Sequence of chain 2.A:
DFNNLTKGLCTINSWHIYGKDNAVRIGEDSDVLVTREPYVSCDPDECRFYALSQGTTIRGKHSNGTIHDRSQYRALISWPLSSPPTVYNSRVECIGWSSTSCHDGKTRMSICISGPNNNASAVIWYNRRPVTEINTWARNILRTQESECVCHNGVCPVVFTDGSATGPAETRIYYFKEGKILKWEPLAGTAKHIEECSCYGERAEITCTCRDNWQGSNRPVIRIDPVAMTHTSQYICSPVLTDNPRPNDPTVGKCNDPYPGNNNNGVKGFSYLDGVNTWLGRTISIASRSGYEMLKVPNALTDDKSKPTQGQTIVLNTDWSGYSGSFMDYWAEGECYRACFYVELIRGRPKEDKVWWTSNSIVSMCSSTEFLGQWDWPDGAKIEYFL

Binding-site contacts:
Ligand atom C2 contacts residue ASP1 of chain 2.A at 4.1 Å.
Ligand atom C7 contacts residue ASP1 of chain 2.A at 3.8 Å.
Ligand atom C8 contacts residue PHE2 of chain 2.A at 3.8 Å (hydrophobic).
Ligand atom C5 contacts residue ASN4 of chain 2.A at 3.7 Å.
Ligand atom C8 contacts residue ASP1 of chain 2.A at 3.5 Å.
Ligand atom C3 contacts residue ASP1 of chain 2.A at 3.8 Å.
Ligand atom N2 contacts residue ASP1 of chain 2.A at 3.2 Å.
Ligand atom C5 contacts residue ASN153 of chain 2.A at 3.6 Å.
Ligand atom C1 contacts residue PHE2 of chain 2.A at 3.7 Å (hydrophobic).
Ligand atom C2 contacts residue ASN4 of chain 2.A at 4.5 Å.
Ligand atom C6 contacts residue ASN153 of chain 2.A at 4.0 Å.
Ligand atom C1 contacts residue ASN4 of chain 2.A at 3.0 Å.
Ligand atom C6 contacts residue ASN4 of chain 2.A at 4.1 Å.
Ligand atom O5 contacts residue ASN4 of chain 2.A at 2.6 Å (h-bond).
Ligand atom C7 contacts residue PHE2 of chain 2.A at 3.9 Å (hydrophobic).
Ligand atom C2 contacts residue PHE2 of chain 2.A at 4.1 Å (hydrophobic).
Ligand atom N2 contacts residue PHE2 of chain 2.A at 3.3 Å (h-bond).
Ligand atom O5 contacts residue ASN153 of chain 2.A at 4.2 Å.
Ligand atom O6 contacts residue ASN4 of chain 2.A at 3.2 Å (h-bond).
Ligand atom O6 contacts residue ASN153 of chain 2.A at 4.3 Å.
Ligand atom O3 contacts residue ASP1 of chain 2.A at 3.1 Å.

This protein binds this small molecule.
Small molecule (SMILES): CC(=O)N[C@@H]1[C@@H](O)[C@H](O)[C@@H](CO)O[C@H]1O